Binding-site contacts:
Ligand atom O1C contacts residue TRP156 of chain 1.B at 3.5 Å.
Ligand atom C4B contacts residue HIS171 of chain 1.B at 3.6 Å.
Ligand atom O2D contacts residue ARG176 of chain 1.B at 3.1 Å (salt-bridge).
Ligand atom CAA contacts residue ARG176 of chain 1.B at 3.7 Å.
Ligand atom NB contacts residue HIS171 of chain 1.B at 3.3 Å (h-bond).
Ligand atom CGC contacts residue LYS148 of chain 1.B at 3.4 Å.
Ligand atom C4D contacts residue HIS171 of chain 1.B at 3.7 Å.
Ligand atom O2B contacts residue SER222 of chain 1.B at 2.7 Å (h-bond).
Ligand atom CGB contacts residue TYR144 of chain 1.B at 3.7 Å (hydrophobic).
Ligand atom CMB contacts residue MET216 of chain 1.B at 3.5 Å (hydrophobic).
Ligand atom C4B contacts residue ILE186 of chain 1.B at 3.7 Å (hydrophobic).
Ligand atom O2C contacts residue TYR113 of chain 1.B at 3.3 Å.
Ligand atom O1B contacts residue TYR144 of chain 1.B at 2.7 Å (h-bond).
Ligand atom C1D contacts residue MET168 of chain 1.B at 3.7 Å (hydrophobic).
Ligand atom O1B contacts residue PHE228 of chain 1.B at 3.2 Å.
Ligand atom CMC contacts residue TRP197 of chain 1.B at 3.7 Å (hydrophobic).
Ligand atom CAA contacts residue GLY175 of chain 1.B at 3.6 Å.
Ligand atom NA contacts residue HIS171 of chain 1.B at 3.2 Å (h-bond).
Ligand atom O1C contacts residue TYR113 of chain 1.B at 3.5 Å.
Ligand atom CAB contacts residue TYR144 of chain 1.B at 3.0 Å (hydrophobic).
Ligand atom O2A contacts residue GLN184 of chain 1.B at 2.8 Å (h-bond).
Ligand atom CMA contacts residue GLN184 of chain 1.B at 3.7 Å.
Ligand atom C2B contacts residue MET216 of chain 1.B at 3.6 Å (hydrophobic).
Ligand atom CGC contacts residue TYR113 of chain 1.B at 3.7 Å (hydrophobic).
Ligand atom NC contacts residue HIS171 of chain 1.B at 3.3 Å (h-bond).
Ligand atom C3A contacts residue GLN184 of chain 1.B at 3.7 Å.
Ligand atom CBC contacts residue LYS148 of chain 1.B at 3.1 Å.
Ligand atom O2B contacts residue PHE228 of chain 1.B at 3.7 Å.
Ligand atom CGB contacts residue PHE228 of chain 1.B at 3.7 Å (hydrophobic).
Ligand atom CGC contacts residue TRP197 of chain 1.B at 3.6 Å (hydrophobic).
Ligand atom CHB contacts residue GLN184 of chain 1.B at 3.6 Å.
Ligand atom MN contacts residue HIS171 of chain 1.B at 2.3 Å.
Ligand atom O2A contacts residue ARG130 of chain 1.B at 3.4 Å (salt-bridge).
Ligand atom NB contacts residue ILE186 of chain 1.B at 3.6 Å.
Ligand atom ND contacts residue HIS171 of chain 1.B at 3.3 Å (h-bond).
Ligand atom CMD contacts residue SER111 of chain 1.B at 3.1 Å.
Ligand atom CMA contacts residue GLY175 of chain 1.B at 3.5 Å.
Ligand atom O1C contacts residue LYS148 of chain 1.B at 2.7 Å (salt-bridge).
Ligand atom C3A contacts residue GLY175 of chain 1.B at 3.7 Å.
Ligand atom CHD contacts residue MET168 of chain 1.B at 3.5 Å (hydrophobic).

Sequence of chain 1.A:
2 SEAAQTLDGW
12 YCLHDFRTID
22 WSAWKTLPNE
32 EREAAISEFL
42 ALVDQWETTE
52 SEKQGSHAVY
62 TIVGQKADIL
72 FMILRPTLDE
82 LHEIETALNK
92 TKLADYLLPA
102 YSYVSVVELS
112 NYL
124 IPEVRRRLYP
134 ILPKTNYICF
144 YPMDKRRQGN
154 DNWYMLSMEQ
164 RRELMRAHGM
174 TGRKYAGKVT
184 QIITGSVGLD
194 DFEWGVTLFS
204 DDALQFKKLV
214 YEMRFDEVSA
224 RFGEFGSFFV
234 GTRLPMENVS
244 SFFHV

Sequence of chain 1.B:
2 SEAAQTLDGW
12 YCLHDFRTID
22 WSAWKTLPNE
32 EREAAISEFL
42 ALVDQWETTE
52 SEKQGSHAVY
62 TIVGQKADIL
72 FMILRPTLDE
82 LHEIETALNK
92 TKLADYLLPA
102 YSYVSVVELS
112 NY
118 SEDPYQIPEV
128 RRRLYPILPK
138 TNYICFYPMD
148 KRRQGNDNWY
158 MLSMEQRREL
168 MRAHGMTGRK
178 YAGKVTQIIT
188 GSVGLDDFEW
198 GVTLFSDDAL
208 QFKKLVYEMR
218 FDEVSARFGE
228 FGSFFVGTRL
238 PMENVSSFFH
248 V

This small molecule binds to this protein.
Small molecule (SMILES): CC1=C(CCC(=O)O)C2=Cc3c(C)c(CCC(=O)O)c4n3[Mn]35<-N2=C1C=c1c(C)c(CCC(=O)O)c(n13)=CC1=N->5C(=C4)C(C)=C1CCC(=O)O